Binding-site contacts:
Ligand atom C6 contacts residue PHE32 of chain 2.F at 4.3 Å (hydrophobic).
Ligand atom O3 contacts residue GLY31 of chain 2.F at 4.0 Å.
Ligand atom C1 contacts residue ASN246 of chain 2.B at 1.4 Å.
Ligand atom C2 contacts residue GLY31 of chain 2.F at 3.3 Å.
Ligand atom C3 contacts residue ASN246 of chain 2.B at 3.8 Å.
Ligand atom O7 contacts residue GLY31 of chain 2.F at 3.4 Å (h-bond).
Ligand atom C1 contacts residue THR248 of chain 2.B at 3.3 Å.
Ligand atom C6 contacts residue ASN246 of chain 2.B at 4.2 Å.
Ligand atom C8 contacts residue ASP33 of chain 2.F at 4.2 Å.
Ligand atom C6 contacts residue THR248 of chain 2.B at 4.4 Å.
Ligand atom O5 contacts residue ASN246 of chain 2.B at 2.2 Å (h-bond).
Ligand atom O5 contacts residue GLY31 of chain 2.F at 3.8 Å.
Ligand atom O4 contacts residue GLY31 of chain 2.F at 4.2 Å.
Ligand atom C4 contacts residue GLY31 of chain 2.F at 3.7 Å.
Ligand atom O7 contacts residue PHE32 of chain 2.F at 4.2 Å.
Ligand atom O6 contacts residue ASN246 of chain 2.B at 3.9 Å.
Ligand atom C4 contacts residue ASN246 of chain 2.B at 4.2 Å.
Ligand atom C7 contacts residue GLY31 of chain 2.F at 4.2 Å.
Ligand atom N2 contacts residue GLY31 of chain 2.F at 4.3 Å.
Ligand atom C5 contacts residue GLY31 of chain 2.F at 4.3 Å.
Ligand atom C8 contacts residue NAG1 of chain 2.N at 3.8 Å.
Ligand atom C4 contacts residue SER108 of chain 2.E at 4.4 Å.
Ligand atom O7 contacts residue NAG2 of chain 2.N at 4.3 Å.
Ligand atom C1 contacts residue GLY31 of chain 2.F at 4.0 Å.
Ligand atom O5 contacts residue ASN246 of chain 2.B at 4.2 Å.
Ligand atom O7 contacts residue ASP33 of chain 2.F at 4.0 Å.
Ligand atom C2 contacts residue ASP33 of chain 2.F at 4.2 Å.
Ligand atom C6 contacts residue ASN249 of chain 2.B at 3.2 Å.
Ligand atom O4 contacts residue SER108 of chain 2.E at 3.4 Å (h-bond).
Ligand atom C2 contacts residue ASN246 of chain 2.B at 2.6 Å.
Ligand atom C5 contacts residue ASN246 of chain 2.B at 3.5 Å.
Ligand atom C5 contacts residue THR248 of chain 2.B at 3.5 Å.
Ligand atom N2 contacts residue ASN246 of chain 2.B at 3.1 Å (h-bond).
Ligand atom C7 contacts residue ASN246 of chain 2.B at 4.0 Å.
Ligand atom O5 contacts residue THR248 of chain 2.B at 3.6 Å (h-bond).
Ligand atom C3 contacts residue GLY31 of chain 2.F at 3.9 Å.
Ligand atom C5 contacts residue ASN246 of chain 2.B at 4.2 Å.
Ligand atom O6 contacts residue GLY31 of chain 2.F at 3.8 Å.
Ligand atom O3 contacts residue ASP33 of chain 2.F at 3.0 Å (salt-bridge).
Ligand atom C3 contacts residue ASP33 of chain 2.F at 4.0 Å.

Sequence of chain 2.B:
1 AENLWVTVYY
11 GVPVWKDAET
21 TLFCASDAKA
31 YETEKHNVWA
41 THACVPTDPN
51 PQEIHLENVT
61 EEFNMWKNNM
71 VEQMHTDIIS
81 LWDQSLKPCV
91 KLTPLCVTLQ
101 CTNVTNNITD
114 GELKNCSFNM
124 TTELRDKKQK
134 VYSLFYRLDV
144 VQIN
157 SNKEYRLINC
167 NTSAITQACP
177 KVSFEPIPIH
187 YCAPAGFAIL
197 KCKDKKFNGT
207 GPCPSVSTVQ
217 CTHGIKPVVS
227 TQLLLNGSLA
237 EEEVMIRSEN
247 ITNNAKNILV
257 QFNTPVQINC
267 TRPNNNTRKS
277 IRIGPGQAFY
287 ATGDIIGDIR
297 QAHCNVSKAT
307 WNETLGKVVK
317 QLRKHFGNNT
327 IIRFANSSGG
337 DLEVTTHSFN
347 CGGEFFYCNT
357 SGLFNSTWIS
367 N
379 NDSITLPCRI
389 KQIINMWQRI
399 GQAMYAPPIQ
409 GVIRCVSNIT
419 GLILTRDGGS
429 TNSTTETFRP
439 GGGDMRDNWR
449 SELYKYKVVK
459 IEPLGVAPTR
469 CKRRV

Sequence of chain 2.F:
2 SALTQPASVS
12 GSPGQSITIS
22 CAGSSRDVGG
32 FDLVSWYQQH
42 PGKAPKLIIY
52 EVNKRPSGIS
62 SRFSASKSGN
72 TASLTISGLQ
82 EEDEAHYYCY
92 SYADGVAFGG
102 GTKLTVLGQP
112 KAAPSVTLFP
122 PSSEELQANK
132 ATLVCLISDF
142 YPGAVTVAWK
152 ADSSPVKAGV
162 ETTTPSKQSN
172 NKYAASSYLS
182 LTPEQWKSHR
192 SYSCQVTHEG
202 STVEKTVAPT

Sequence of chain 2.E:
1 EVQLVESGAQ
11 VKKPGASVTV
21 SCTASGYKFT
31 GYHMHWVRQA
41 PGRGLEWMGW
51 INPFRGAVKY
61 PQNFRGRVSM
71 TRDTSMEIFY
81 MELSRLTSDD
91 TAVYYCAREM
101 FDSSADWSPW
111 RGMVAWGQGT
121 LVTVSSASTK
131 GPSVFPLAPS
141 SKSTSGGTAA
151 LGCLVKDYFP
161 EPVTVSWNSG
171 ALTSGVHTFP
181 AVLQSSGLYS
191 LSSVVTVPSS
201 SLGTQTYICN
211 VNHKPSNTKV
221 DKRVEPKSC

A small-molecule ligand and the protein it binds are described below.
Small molecule (SMILES): CC(=O)N[C@H]1[C@H](O[C@H]2[C@H](O)[C@@H](NC(C)=O)CO[C@@H]2CO[C@@H]2O[C@@H](C)[C@@H](O)[C@@H](O)[C@@H]2O)O[C@H](CO)[C@@H](O[C@@H]2O[C@H](CO[C@H]3O[C@H](CO)[C@@H](O)[C@H](O)[C@@H]3O)[C@@H](O)[C@H](O[C@H]3O[C@H](CO)[C@@H](O)[C@H](O)[C@@H]3O[C@@H]3O[C@H](CO)[C@@H](O[C@@H]4O[C@H](CO)[C@H](O)[C@H](O)[C@H]4O)[C@H](O)[C@H]3NC(C)=O)[C@@H]2O)[C@@H]1O